Sequence of chain 1.B:
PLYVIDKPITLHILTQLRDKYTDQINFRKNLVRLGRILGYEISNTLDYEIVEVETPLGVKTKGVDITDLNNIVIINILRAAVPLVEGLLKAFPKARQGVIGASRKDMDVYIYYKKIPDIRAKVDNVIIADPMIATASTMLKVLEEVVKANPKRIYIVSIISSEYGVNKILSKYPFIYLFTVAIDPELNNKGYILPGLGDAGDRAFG

This protein binds this small molecule.
Small molecule (SMILES): O=P(O)(O)OC[C@H]1O[C@H](O[P](=O)(O)OP(=O)(O)O)[C@H](O)[C@@H]1O

Binding-site contacts:
Ligand atom O2B contacts residue ARG80 of chain 1.D at 2.9 Å (salt-bridge).
Ligand atom O2 contacts residue ASP140 of chain 1.D at 3.0 Å (salt-bridge).
Ligand atom O2P contacts residue ALA146 of chain 1.D at 3.0 Å (h-bond).
Ligand atom O3B contacts residue LEU79 of chain 1.D at 3.1 Å (h-bond).
Ligand atom O1 contacts residue MG1 of chain 1.S at 2.6 Å.
Ligand atom O3B contacts residue ARG80 of chain 1.D at 2.5 Å.
Ligand atom O2 contacts residue ALA81 of chain 1.D at 3.2 Å.
Ligand atom O1P contacts residue THR148 of chain 1.D at 2.6 Å (h-bond).
Ligand atom O3 contacts residue ASP140 of chain 1.D at 2.8 Å (salt-bridge).
Ligand atom O1A contacts residue SER104 of chain 1.D at 3.5 Å.
Ligand atom O3 contacts residue THR148 of chain 1.D at 3.8 Å.
Ligand atom PB contacts residue MG1 of chain 1.S at 2.2 Å.
Ligand atom O1A contacts residue ALA103 of chain 1.D at 3.7 Å.
Ligand atom O3P contacts residue THR145 of chain 1.D at 2.5 Å (h-bond).
Ligand atom C1 contacts residue MG1 of chain 1.S at 3.7 Å.
Ligand atom O3B contacts residue MG1 of chain 1.S at 2.2 Å.
Ligand atom C2 contacts residue ASP140 of chain 1.D at 3.7 Å.
Ligand atom O2 contacts residue MG1 of chain 1.S at 2.9 Å.
Ligand atom O1P contacts residue SER147 of chain 1.D at 3.4 Å (h-bond).
Ligand atom P contacts residue THR145 of chain 1.D at 3.6 Å.
Ligand atom O3A contacts residue MG1 of chain 1.S at 2.5 Å.
Ligand atom O3P contacts residue ARG105 of chain 1.D at 2.7 Å (salt-bridge).
Ligand atom O5 contacts residue ARG105 of chain 1.D at 3.2 Å (salt-bridge).
Ligand atom O3P contacts residue ALA146 of chain 1.D at 3.8 Å.
Ligand atom PB contacts residue ARG80 of chain 1.D at 3.4 Å.
Ligand atom O2B contacts residue MG1 of chain 1.S at 3.7 Å.
Ligand atom O2A contacts residue HSX1 of chain 1.R at 2.7 Å (h-bond).
Ligand atom P contacts residue ARG105 of chain 1.D at 3.6 Å.
Ligand atom O1A contacts residue ARG105 of chain 1.D at 3.2 Å (salt-bridge).
Ligand atom O2P contacts residue ALA144 of chain 1.D at 2.8 Å (h-bond).
Ligand atom O1B contacts residue ALA81 of chain 1.D at 3.8 Å.
Ligand atom O2P contacts residue ILE143 of chain 1.D at 3.7 Å.
Ligand atom O2P contacts residue THR145 of chain 1.D at 3.3 Å (h-bond).
Ligand atom O1P contacts residue ARG105 of chain 1.D at 3.8 Å.
Ligand atom PA contacts residue MG1 of chain 1.S at 3.3 Å.
Ligand atom O3P contacts residue ALA144 of chain 1.D at 3.3 Å.
Ligand atom O1B contacts residue MG1 of chain 1.S at 1.9 Å.
Ligand atom P contacts residue THR148 of chain 1.D at 3.8 Å.
Ligand atom P contacts residue ALA146 of chain 1.D at 3.8 Å.
Ligand atom C3 contacts residue ASP140 of chain 1.D at 3.4 Å.

Sequence of chain 1.D:
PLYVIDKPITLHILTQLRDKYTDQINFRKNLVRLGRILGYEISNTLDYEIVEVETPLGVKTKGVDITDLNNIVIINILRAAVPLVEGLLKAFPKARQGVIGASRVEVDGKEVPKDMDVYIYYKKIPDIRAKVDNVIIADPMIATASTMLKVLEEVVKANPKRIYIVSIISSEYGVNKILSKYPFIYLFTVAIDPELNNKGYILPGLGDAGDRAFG